Sequence of chain 1.A:
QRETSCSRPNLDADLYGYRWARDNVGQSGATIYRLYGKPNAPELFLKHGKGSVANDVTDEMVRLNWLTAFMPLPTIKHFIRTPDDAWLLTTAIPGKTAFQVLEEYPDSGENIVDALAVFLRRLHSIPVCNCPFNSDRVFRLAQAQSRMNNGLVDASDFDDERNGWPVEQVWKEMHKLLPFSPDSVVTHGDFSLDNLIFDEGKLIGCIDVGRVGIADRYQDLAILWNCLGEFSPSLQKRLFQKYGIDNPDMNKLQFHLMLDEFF

A protein and the small-molecule ligand that binds it are described below.
Small molecule (SMILES): Cc1ccc(-c2nn(C(C)(C)C)c3ncnc(N)c23)cc1

Binding-site contacts:
Ligand atom C29 contacts residue LYS56 of chain 1.A at 4.2 Å.
Ligand atom C33 contacts residue ILE216 of chain 1.A at 3.9 Å (hydrophobic).
Ligand atom N3 contacts residue PRO83 of chain 1.A at 4.2 Å.
Ligand atom C29 contacts residue ASN33 of chain 1.A at 3.8 Å.
Ligand atom C11 contacts residue PHE54 of chain 1.A at 3.9 Å (hydrophobic).
Ligand atom C6 contacts residue ILE216 of chain 1.A at 4.2 Å (hydrophobic).
Ligand atom C9 contacts residue PHE54 of chain 1.A at 3.8 Å (hydrophobic).
Ligand atom C2 contacts residue ALA101 of chain 1.A at 3.9 Å (hydrophobic).
Ligand atom N10 contacts residue ILE102 of chain 1.A at 2.9 Å (h-bond).
Ligand atom N3 contacts residue PHE54 of chain 1.A at 3.7 Å.
Ligand atom C9 contacts residue ILE216 of chain 1.A at 3.6 Å (hydrophobic).
Ligand atom C37 contacts residue PHE54 of chain 1.A at 3.5 Å (hydrophobic).
Ligand atom N7 contacts residue ILE102 of chain 1.A at 3.0 Å (h-bond).
Ligand atom C2 contacts residue ILE216 of chain 1.A at 3.7 Å (hydrophobic).
Ligand atom C6 contacts residue PHE54 of chain 1.A at 3.4 Å (hydrophobic).
Ligand atom C5 contacts residue ILE216 of chain 1.A at 3.8 Å (hydrophobic).
Ligand atom N3 contacts residue ILE216 of chain 1.A at 3.8 Å.
Ligand atom C2 contacts residue THR100 of chain 1.A at 3.9 Å.
Ligand atom C11 contacts residue ILE216 of chain 1.A at 4.2 Å (hydrophobic).
Ligand atom N1 contacts residue ILE216 of chain 1.A at 3.8 Å.
Ligand atom C37 contacts residue LYS56 of chain 1.A at 4.2 Å.
Ligand atom C2 contacts residue PHE54 of chain 1.A at 3.8 Å (hydrophobic).
Ligand atom C15 contacts residue ASN33 of chain 1.A at 4.2 Å.
Ligand atom N7 contacts residue PHE54 of chain 1.A at 3.8 Å.
Ligand atom C4 contacts residue ILE216 of chain 1.A at 3.9 Å (hydrophobic).
Ligand atom N1 contacts residue PHE54 of chain 1.A at 4.2 Å.
Ligand atom C4 contacts residue PHE54 of chain 1.A at 3.7 Å (hydrophobic).
Ligand atom C12 contacts residue ILE206 of chain 1.A at 4.2 Å (hydrophobic).
Ligand atom C24 contacts residue GLN109 of chain 1.A at 3.4 Å.
Ligand atom N7 contacts residue ALA101 of chain 1.A at 3.6 Å.
Ligand atom C33 contacts residue ASP217 of chain 1.A at 4.0 Å.
Ligand atom C6 contacts residue ILE102 of chain 1.A at 3.9 Å (hydrophobic).
Ligand atom N10 contacts residue PHE54 of chain 1.A at 3.7 Å.
Ligand atom C2 contacts residue PRO83 of chain 1.A at 3.6 Å (hydrophobic).
Ligand atom C5 contacts residue PHE54 of chain 1.A at 3.4 Å (hydrophobic).
Ligand atom N8 contacts residue PHE54 of chain 1.A at 4.2 Å.
Ligand atom C29 contacts residue ILE41 of chain 1.A at 3.6 Å (hydrophobic).
Ligand atom N7 contacts residue ILE216 of chain 1.A at 3.9 Å.
Ligand atom C2 contacts residue ILE102 of chain 1.A at 3.8 Å (hydrophobic).
Ligand atom N8 contacts residue ILE216 of chain 1.A at 3.7 Å.